A small-molecule ligand and the protein it binds are described below.
Small molecule (SMILES): OC[C@H]1O[C@@H](NC(=S)N/N=C\c2cccc(O)c2)[C@H](O)[C@@H](O)[C@@H]1O

Sequence of chain 1.A:
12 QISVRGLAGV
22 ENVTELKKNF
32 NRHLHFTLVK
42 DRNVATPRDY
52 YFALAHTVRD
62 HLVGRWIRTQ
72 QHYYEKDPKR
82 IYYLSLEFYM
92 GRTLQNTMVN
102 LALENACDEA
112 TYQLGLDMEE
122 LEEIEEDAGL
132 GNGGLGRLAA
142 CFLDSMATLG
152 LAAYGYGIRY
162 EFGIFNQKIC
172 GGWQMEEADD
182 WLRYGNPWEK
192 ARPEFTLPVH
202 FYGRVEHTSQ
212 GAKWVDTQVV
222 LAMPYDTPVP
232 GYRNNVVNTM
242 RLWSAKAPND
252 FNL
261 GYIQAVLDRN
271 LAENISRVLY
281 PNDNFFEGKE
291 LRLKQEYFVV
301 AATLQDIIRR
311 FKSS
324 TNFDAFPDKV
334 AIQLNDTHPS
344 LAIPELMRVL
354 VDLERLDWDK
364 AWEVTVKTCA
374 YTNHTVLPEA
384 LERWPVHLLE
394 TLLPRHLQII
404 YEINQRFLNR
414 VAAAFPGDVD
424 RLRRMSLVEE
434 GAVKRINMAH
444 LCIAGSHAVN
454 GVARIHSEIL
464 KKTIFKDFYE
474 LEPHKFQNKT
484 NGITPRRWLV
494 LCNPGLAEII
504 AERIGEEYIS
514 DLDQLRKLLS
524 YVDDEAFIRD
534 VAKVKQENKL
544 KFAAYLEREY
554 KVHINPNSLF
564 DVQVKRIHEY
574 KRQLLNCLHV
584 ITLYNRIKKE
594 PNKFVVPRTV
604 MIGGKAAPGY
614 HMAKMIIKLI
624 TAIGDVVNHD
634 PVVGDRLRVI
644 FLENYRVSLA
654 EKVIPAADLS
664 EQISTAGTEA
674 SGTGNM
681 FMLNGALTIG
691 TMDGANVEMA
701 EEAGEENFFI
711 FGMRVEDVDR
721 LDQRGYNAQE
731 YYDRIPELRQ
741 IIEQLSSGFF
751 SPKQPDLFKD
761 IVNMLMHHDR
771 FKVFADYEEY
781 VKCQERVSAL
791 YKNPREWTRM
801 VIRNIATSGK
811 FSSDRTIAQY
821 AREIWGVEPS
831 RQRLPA

Sequence of chain 2.A:
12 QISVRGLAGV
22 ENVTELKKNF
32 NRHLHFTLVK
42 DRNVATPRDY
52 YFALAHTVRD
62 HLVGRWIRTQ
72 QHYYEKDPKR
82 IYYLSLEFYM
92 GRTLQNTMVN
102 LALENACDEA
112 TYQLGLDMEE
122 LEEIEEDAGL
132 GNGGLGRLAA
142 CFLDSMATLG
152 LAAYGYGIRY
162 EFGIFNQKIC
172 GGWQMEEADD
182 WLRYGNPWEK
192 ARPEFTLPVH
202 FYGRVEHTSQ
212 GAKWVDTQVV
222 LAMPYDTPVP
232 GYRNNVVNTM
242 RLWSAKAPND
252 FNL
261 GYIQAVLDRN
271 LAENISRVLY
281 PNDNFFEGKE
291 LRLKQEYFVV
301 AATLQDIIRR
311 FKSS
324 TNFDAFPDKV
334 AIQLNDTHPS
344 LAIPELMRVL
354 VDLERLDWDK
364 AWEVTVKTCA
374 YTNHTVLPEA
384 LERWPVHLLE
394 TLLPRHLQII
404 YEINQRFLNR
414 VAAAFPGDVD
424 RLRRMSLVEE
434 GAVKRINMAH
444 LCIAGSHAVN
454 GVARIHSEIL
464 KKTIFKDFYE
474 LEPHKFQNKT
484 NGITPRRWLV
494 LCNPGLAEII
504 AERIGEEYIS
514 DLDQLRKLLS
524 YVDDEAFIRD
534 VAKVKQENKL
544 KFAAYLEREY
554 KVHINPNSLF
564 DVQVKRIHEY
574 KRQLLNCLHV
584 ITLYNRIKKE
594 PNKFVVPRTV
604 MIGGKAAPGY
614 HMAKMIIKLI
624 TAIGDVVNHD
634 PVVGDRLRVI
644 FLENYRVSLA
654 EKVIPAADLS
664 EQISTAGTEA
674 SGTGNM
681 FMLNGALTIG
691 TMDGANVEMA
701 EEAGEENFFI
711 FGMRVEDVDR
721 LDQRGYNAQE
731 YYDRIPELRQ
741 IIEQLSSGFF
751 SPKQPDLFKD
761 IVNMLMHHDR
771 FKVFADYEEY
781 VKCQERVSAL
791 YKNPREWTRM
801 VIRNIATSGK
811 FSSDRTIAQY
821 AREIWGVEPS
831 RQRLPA

Binding-site contacts:
Ligand atom C9 contacts residue VAL40 of chain 2.A at 3.8 Å (hydrophobic).
Ligand atom O2 contacts residue LYS191 of chain 1.A at 3.6 Å.
Ligand atom N2 contacts residue THR38 of chain 2.A at 2.9 Å (h-bond).
Ligand atom O7 contacts residue PRO188 of chain 1.A at 3.8 Å.
Ligand atom C2 contacts residue GLU190 of chain 1.A at 3.3 Å.
Ligand atom O3 contacts residue TYR226 of chain 1.A at 3.6 Å.
Ligand atom C10 contacts residue PRO188 of chain 1.A at 3.7 Å (hydrophobic).
Ligand atom N3 contacts residue THR38 of chain 2.A at 3.6 Å.
Ligand atom O3 contacts residue GLU190 of chain 1.A at 2.9 Å (salt-bridge).
Ligand atom N3 contacts residue GLU190 of chain 1.A at 3.9 Å.
Ligand atom C14 contacts residue ARG60 of chain 1.A at 3.9 Å.
Ligand atom O7 contacts residue PRO229 of chain 1.A at 3.3 Å.
Ligand atom C8 contacts residue THR38 of chain 2.A at 3.5 Å.
Ligand atom C8 contacts residue VAL40 of chain 2.A at 3.7 Å (hydrophobic).
Ligand atom N3 contacts residue ARG60 of chain 1.A at 3.4 Å.
Ligand atom C11 contacts residue ARG60 of chain 1.A at 3.9 Å.
Ligand atom C8 contacts residue ARG60 of chain 1.A at 3.5 Å.
Ligand atom C10 contacts residue ARG60 of chain 1.A at 3.7 Å.
Ligand atom C4 contacts residue ASN187 of chain 1.A at 3.6 Å.
Ligand atom C7 contacts residue LYS191 of chain 1.A at 3.7 Å.
Ligand atom C7 contacts residue ARG60 of chain 1.A at 3.9 Å.
Ligand atom C7 contacts residue THR38 of chain 2.A at 3.8 Å.
Ligand atom C9 contacts residue ARG60 of chain 1.A at 3.6 Å.
Ligand atom C14 contacts residue PHE37 of chain 2.A at 3.9 Å (hydrophobic).
Ligand atom N2 contacts residue ARG60 of chain 1.A at 3.4 Å (salt-bridge).
Ligand atom C12 contacts residue TRP67 of chain 1.A at 3.8 Å (hydrophobic).
Ligand atom N1 contacts residue GLU190 of chain 1.A at 3.3 Å (salt-bridge).
Ligand atom N3 contacts residue LYS191 of chain 1.A at 3.7 Å.
Ligand atom C14 contacts residue VAL40 of chain 2.A at 3.5 Å (hydrophobic).
Ligand atom C14 contacts residue VAL64 of chain 1.A at 3.8 Å (hydrophobic).
Ligand atom C1 contacts residue GLU190 of chain 1.A at 3.7 Å.
Ligand atom C13 contacts residue VAL64 of chain 1.A at 3.6 Å (hydrophobic).
Ligand atom O2 contacts residue ALA192 of chain 1.A at 3.0 Å (h-bond).
Ligand atom C13 contacts residue ARG60 of chain 1.A at 3.5 Å.
Ligand atom O7 contacts residue TRP189 of chain 1.A at 3.4 Å.
Ligand atom C11 contacts residue TRP67 of chain 1.A at 3.9 Å (hydrophobic).
Ligand atom C6 contacts residue ASN187 of chain 1.A at 3.9 Å.
Ligand atom O2 contacts residue GLU190 of chain 1.A at 3.8 Å.
Ligand atom S1 contacts residue THR38 of chain 2.A at 3.8 Å.
Ligand atom N2 contacts residue LYS191 of chain 1.A at 3.5 Å.